The small molecule below binds the protein below.
Small molecule (SMILES): CC(=O)N[C@H]1[C@H](O[C@H]2[C@H](O)[C@@H](NC(C)=O)CO[C@@H]2CO)O[C@H](CO)[C@@H](O[C@@H]2O[C@H](CO[C@@H]3O[C@H](CO)[C@@H](O)[C@H](O)[C@@H]3O)[C@@H](O)[C@H](O)[C@@H]2O)[C@@H]1O

Sequence of chain 2.A:
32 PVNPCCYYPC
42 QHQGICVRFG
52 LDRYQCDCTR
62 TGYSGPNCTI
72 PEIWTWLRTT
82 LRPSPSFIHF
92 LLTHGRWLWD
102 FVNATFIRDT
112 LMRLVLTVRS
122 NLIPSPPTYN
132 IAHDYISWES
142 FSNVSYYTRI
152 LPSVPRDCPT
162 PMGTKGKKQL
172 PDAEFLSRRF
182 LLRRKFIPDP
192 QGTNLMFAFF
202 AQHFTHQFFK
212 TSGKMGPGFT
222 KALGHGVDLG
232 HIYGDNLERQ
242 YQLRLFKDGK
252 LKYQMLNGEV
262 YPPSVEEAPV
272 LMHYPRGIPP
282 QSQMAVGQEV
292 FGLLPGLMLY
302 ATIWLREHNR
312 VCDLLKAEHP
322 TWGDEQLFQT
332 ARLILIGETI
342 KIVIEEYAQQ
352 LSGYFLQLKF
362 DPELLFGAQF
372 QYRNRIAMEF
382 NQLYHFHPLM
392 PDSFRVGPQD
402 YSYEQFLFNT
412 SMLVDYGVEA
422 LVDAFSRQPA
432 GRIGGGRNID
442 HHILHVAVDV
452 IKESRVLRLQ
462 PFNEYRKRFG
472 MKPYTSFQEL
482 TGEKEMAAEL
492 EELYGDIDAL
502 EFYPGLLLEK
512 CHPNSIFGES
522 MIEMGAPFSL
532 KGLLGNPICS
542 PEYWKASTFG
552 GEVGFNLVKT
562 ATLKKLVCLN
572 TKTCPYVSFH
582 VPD

Binding-site contacts:
Ligand atom C8 contacts residue MET216 of chain 2.A at 3.1 Å (hydrophobic).
Ligand atom C8 contacts residue PHE220 of chain 2.A at 4.0 Å (hydrophobic).
Ligand atom C4 contacts residue LEU238 of chain 1.A at 4.0 Å (hydrophobic).
Ligand atom C5 contacts residue LEU238 of chain 1.A at 4.2 Å (hydrophobic).
Ligand atom C2 contacts residue ASN144 of chain 2.A at 2.4 Å.
Ligand atom N2 contacts residue SER146 of chain 2.A at 4.0 Å.
Ligand atom O6 contacts residue LEU238 of chain 1.A at 3.5 Å.
Ligand atom O5 contacts residue GLU140 of chain 2.A at 3.7 Å.
Ligand atom O6 contacts residue TYR242 of chain 1.A at 3.7 Å.
Ligand atom O6 contacts residue TYR242 of chain 1.A at 4.3 Å.
Ligand atom O6 contacts residue TYR147 of chain 2.A at 3.9 Å.
Ligand atom O7 contacts residue BOG1 of chain 2.G at 3.9 Å.
Ligand atom O5 contacts residue PHE220 of chain 2.A at 4.4 Å.
Ligand atom C5 contacts residue ASN144 of chain 2.A at 3.7 Å.
Ligand atom C5 contacts residue PHE220 of chain 2.A at 3.9 Å (hydrophobic).
Ligand atom C1 contacts residue GLU140 of chain 2.A at 3.9 Å.
Ligand atom C4 contacts residue ASN144 of chain 2.A at 4.2 Å.
Ligand atom C2 contacts residue LEU238 of chain 1.A at 4.3 Å (hydrophobic).
Ligand atom O6 contacts residue BOG1 of chain 2.G at 3.0 Å (h-bond).
Ligand atom C6 contacts residue TYR147 of chain 2.A at 3.9 Å (hydrophobic).
Ligand atom O7 contacts residue GLU140 of chain 2.A at 4.3 Å.
Ligand atom C6 contacts residue PHE220 of chain 2.A at 4.0 Å (hydrophobic).
Ligand atom C7 contacts residue ASN144 of chain 2.A at 3.5 Å.
Ligand atom C1 contacts residue SER146 of chain 2.A at 3.9 Å.
Ligand atom C5 contacts residue TYR242 of chain 1.A at 3.9 Å (hydrophobic).
Ligand atom O7 contacts residue LEU238 of chain 1.A at 4.1 Å.
Ligand atom O5 contacts residue ASN144 of chain 2.A at 2.4 Å (h-bond).
Ligand atom C6 contacts residue BOG1 of chain 2.G at 2.5 Å.
Ligand atom C3 contacts residue ASN144 of chain 2.A at 3.8 Å.
Ligand atom C6 contacts residue TYR242 of chain 1.A at 3.3 Å (hydrophobic).
Ligand atom O5 contacts residue LEU238 of chain 1.A at 4.0 Å.
Ligand atom O6 contacts residue PHE247 of chain 1.A at 4.1 Å.
Ligand atom O5 contacts residue BOG1 of chain 2.G at 4.2 Å.
Ligand atom C6 contacts residue LEU238 of chain 1.A at 4.0 Å (hydrophobic).
Ligand atom C1 contacts residue TYR147 of chain 2.A at 3.9 Å (hydrophobic).
Ligand atom C1 contacts residue ASN144 of chain 2.A at 1.4 Å.
Ligand atom O7 contacts residue ASN144 of chain 2.A at 3.5 Å (h-bond).
Ligand atom N2 contacts residue ASN144 of chain 2.A at 2.9 Å (h-bond).
Ligand atom C5 contacts residue BOG1 of chain 2.G at 3.8 Å.
Ligand atom O5 contacts residue TYR147 of chain 2.A at 3.6 Å.

Sequence of chain 1.A:
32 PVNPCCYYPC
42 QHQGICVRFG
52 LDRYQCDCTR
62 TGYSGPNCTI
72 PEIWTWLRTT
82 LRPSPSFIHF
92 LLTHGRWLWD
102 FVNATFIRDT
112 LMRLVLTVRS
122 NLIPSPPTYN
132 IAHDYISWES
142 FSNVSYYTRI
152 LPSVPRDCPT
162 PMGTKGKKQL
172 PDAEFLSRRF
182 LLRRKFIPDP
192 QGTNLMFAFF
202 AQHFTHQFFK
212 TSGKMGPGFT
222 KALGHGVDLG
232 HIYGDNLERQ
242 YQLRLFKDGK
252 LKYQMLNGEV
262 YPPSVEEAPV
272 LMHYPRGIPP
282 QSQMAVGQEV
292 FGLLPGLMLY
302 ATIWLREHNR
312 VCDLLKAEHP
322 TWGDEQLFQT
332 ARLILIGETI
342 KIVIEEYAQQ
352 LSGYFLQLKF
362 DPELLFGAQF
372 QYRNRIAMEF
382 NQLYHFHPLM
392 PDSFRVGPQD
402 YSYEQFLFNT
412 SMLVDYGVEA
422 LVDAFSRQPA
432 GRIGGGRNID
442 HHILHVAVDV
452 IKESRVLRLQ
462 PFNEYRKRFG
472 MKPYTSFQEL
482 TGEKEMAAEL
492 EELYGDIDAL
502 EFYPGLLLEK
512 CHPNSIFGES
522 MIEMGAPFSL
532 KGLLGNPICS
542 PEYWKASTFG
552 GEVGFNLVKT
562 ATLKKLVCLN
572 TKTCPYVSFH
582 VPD